Binding-site contacts:
Ligand atom C7 contacts residue ASN80 of chain 1.C at 3.8 Å.
Ligand atom N2 contacts residue TYR47 of chain 1.C at 3.7 Å.
Ligand atom O5 contacts residue ASN80 of chain 1.C at 2.4 Å (h-bond).
Ligand atom O7 contacts residue ASN80 of chain 1.C at 4.0 Å.
Ligand atom C4 contacts residue ASN80 of chain 1.C at 4.3 Å.
Ligand atom C1 contacts residue ASN80 of chain 1.C at 1.5 Å.
Ligand atom C3 contacts residue ASN80 of chain 1.C at 3.9 Å.
Ligand atom N2 contacts residue ASN80 of chain 1.C at 2.9 Å (h-bond).
Ligand atom C1 contacts residue TYR47 of chain 1.C at 4.3 Å (hydrophobic).
Ligand atom C7 contacts residue THR48 of chain 1.C at 4.4 Å.
Ligand atom C8 contacts residue THR48 of chain 1.C at 3.4 Å.
Ligand atom C8 contacts residue ASN49 of chain 1.C at 3.8 Å.
Ligand atom C7 contacts residue TYR47 of chain 1.C at 4.3 Å (hydrophobic).
Ligand atom C2 contacts residue ASN80 of chain 1.C at 2.5 Å.
Ligand atom C8 contacts residue TYR47 of chain 1.C at 3.5 Å (hydrophobic).
Ligand atom C5 contacts residue ASN80 of chain 1.C at 3.8 Å.

A protein and the small-molecule ligand that binds it are described below.
Small molecule (SMILES): CC(=O)N[C@@H]1[C@@H](O)[C@H](O)[C@@H](CO)O[C@H]1O

Sequence of chain 1.C:
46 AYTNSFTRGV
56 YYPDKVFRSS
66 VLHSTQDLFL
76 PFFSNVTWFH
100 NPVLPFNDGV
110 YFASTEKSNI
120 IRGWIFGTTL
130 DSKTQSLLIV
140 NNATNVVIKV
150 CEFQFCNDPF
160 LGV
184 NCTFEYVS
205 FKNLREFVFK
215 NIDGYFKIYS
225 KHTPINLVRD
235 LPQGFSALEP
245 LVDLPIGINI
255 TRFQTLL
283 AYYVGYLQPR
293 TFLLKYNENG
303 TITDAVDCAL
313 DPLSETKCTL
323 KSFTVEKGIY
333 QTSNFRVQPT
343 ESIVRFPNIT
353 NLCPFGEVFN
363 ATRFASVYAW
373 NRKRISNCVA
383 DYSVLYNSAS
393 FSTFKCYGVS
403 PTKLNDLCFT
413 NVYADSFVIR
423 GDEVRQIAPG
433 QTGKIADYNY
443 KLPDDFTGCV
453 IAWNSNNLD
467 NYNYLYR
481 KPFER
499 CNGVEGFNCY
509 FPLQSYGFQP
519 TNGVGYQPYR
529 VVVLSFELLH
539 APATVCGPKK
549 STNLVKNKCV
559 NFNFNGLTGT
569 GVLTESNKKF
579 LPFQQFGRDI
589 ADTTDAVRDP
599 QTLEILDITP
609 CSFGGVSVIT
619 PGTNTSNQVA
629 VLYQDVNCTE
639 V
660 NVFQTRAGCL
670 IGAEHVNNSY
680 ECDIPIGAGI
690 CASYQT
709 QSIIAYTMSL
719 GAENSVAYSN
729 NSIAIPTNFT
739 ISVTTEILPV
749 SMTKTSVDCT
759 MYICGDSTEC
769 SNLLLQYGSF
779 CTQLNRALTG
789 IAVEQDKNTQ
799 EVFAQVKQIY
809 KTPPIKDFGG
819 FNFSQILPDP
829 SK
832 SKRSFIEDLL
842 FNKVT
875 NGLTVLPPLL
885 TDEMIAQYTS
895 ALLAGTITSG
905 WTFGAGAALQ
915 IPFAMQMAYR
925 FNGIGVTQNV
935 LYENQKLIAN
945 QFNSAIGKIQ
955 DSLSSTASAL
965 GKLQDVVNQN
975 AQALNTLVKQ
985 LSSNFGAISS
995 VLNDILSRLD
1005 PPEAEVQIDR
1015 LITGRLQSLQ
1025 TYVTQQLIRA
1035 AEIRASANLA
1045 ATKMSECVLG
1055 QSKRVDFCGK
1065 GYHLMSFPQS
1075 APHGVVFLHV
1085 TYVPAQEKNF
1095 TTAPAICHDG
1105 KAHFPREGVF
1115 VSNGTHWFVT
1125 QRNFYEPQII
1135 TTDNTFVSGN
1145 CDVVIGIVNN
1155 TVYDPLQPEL